A small-molecule ligand and the protein it binds are described below.
Small molecule (SMILES): CC(C)CCC[C@@H](C)[C@H]1CC[C@H]2[C@@H]3CC=C4C[C@@H](O)CC[C@]4(C)[C@H]3CC[C@]12C

Binding-site contacts:
Ligand atom C9 contacts residue ASN87 of chain 1.A at 3.5 Å.
Ligand atom C16 contacts residue TRP171 of chain 1.A at 4.5 Å (hydrophobic).
Ligand atom C25 contacts residue ILE125 of chain 1.A at 4.3 Å (hydrophobic).
Ligand atom C1 contacts residue ASN87 of chain 1.A at 3.7 Å.
Ligand atom O1 contacts residue ARG164 of chain 1.A at 3.4 Å (salt-bridge).
Ligand atom C21 contacts residue TRP94 of chain 1.A at 3.9 Å (hydrophobic).
Ligand atom C26 contacts residue ILE125 of chain 1.A at 4.2 Å (hydrophobic).
Ligand atom C21 contacts residue CLR1 of chain 1.K at 3.7 Å.
Ligand atom C7 contacts residue CYS167 of chain 1.A at 4.0 Å (hydrophobic).
Ligand atom C12 contacts residue CLR1 of chain 1.K at 3.5 Å.
Ligand atom C3 contacts residue ARG164 of chain 1.A at 4.5 Å.
Ligand atom O1 contacts residue CYS83 of chain 1.A at 4.2 Å.
Ligand atom C27 contacts residue ILE125 of chain 1.A at 3.3 Å (hydrophobic).
Ligand atom C21 contacts residue ILE90 of chain 1.A at 3.8 Å (hydrophobic).
Ligand atom C10 contacts residue CLR1 of chain 1.K at 4.4 Å.
Ligand atom C11 contacts residue CLR1 of chain 1.K at 3.5 Å.
Ligand atom C8 contacts residue ASN87 of chain 1.A at 4.3 Å.
Ligand atom C6 contacts residue ASN87 of chain 1.A at 4.2 Å.
Ligand atom C6 contacts residue ILE168 of chain 1.A at 4.3 Å (hydrophobic).
Ligand atom C18 contacts residue CLR1 of chain 1.K at 3.9 Å.
Ligand atom C10 contacts residue ASN87 of chain 1.A at 4.0 Å.
Ligand atom C13 contacts residue CLR1 of chain 1.K at 4.3 Å.
Ligand atom C7 contacts residue TRP171 of chain 1.A at 4.5 Å (hydrophobic).
Ligand atom C2 contacts residue LEU86 of chain 1.A at 3.6 Å (hydrophobic).
Ligand atom C1 contacts residue CLR1 of chain 1.K at 4.3 Å.
Ligand atom C17 contacts residue TRP171 of chain 1.A at 4.3 Å (hydrophobic).
Ligand atom C6 contacts residue CYS167 of chain 1.A at 3.9 Å (hydrophobic).
Ligand atom C7 contacts residue ASN87 of chain 1.A at 4.2 Å.
Ligand atom C15 contacts residue TRP171 of chain 1.A at 4.1 Å (hydrophobic).
Ligand atom C12 contacts residue ILE90 of chain 1.A at 4.2 Å (hydrophobic).
Ligand atom C2 contacts residue CLR1 of chain 1.K at 4.0 Å.
Ligand atom C11 contacts residue ASN87 of chain 1.A at 4.2 Å.
Ligand atom C26 contacts residue TRP94 of chain 1.A at 3.8 Å (hydrophobic).
Ligand atom C5 contacts residue ASN87 of chain 1.A at 4.0 Å.
Ligand atom C19 contacts residue CLR1 of chain 1.K at 3.4 Å.
Ligand atom C7 contacts residue ILE168 of chain 1.A at 4.0 Å (hydrophobic).
Ligand atom C14 contacts residue TRP171 of chain 1.A at 3.9 Å (hydrophobic).
Ligand atom C1 contacts residue LEU86 of chain 1.A at 3.9 Å (hydrophobic).

Sequence of chain 1.A:
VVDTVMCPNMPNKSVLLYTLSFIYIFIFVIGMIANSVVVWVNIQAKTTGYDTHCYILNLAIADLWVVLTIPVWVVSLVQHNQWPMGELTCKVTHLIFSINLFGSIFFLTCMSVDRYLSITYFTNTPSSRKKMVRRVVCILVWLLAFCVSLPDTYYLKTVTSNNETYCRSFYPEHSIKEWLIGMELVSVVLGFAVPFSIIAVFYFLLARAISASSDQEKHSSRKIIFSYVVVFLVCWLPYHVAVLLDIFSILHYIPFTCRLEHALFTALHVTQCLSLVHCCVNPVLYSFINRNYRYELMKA